Sequence of chain 16.A:
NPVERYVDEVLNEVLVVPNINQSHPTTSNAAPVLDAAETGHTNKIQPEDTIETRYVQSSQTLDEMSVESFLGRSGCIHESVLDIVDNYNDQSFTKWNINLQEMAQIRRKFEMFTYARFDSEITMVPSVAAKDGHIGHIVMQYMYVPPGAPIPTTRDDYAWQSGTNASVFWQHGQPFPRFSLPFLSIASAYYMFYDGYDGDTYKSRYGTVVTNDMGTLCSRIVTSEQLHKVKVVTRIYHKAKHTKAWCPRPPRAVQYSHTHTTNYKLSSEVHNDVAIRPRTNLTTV

The small molecule below binds the protein below.
Small molecule (SMILES): Cc1cc(CCCOc2c(C)cc(-c3noc(C(F)(F)F)n3)cc2C)on1

Binding-site contacts:
Ligand atom CM3 contacts residue ASN212 of chain 16.A at 3.5 Å.
Ligand atom C5B contacts residue LEU181 of chain 16.A at 3.4 Å (hydrophobic).
Ligand atom CM6 contacts residue TYR144 of chain 16.A at 3.3 Å (hydrophobic).
Ligand atom C2A contacts residue TYR144 of chain 16.A at 3.5 Å (hydrophobic).
Ligand atom F1 contacts residue TYR142 of chain 16.A at 3.6 Å.
Ligand atom F3 contacts residue SER167 of chain 16.A at 3.8 Å.
Ligand atom CM6 contacts residue MET214 of chain 16.A at 3.5 Å (hydrophobic).
Ligand atom CM4 contacts residue PHE179 of chain 16.A at 3.8 Å (hydrophobic).
Ligand atom C3A contacts residue PHE179 of chain 16.A at 3.4 Å (hydrophobic).
Ligand atom C5B contacts residue TYR144 of chain 16.A at 3.5 Å (hydrophobic).
Ligand atom N3A contacts residue PHE179 of chain 16.A at 3.2 Å.
Ligand atom C2A contacts residue PHE179 of chain 16.A at 3.6 Å (hydrophobic).
Ligand atom N1A contacts residue TYR144 of chain 16.A at 3.1 Å.
Ligand atom CM2 contacts residue ILE122 of chain 16.A at 3.5 Å (hydrophobic).
Ligand atom C5 contacts residue MET214 of chain 16.A at 3.5 Å (hydrophobic).
Ligand atom CM6 contacts residue LEU184 of chain 16.A at 3.0 Å (hydrophobic).
Ligand atom N1A contacts residue LEU181 of chain 16.A at 3.7 Å.
Ligand atom F2 contacts residue VAL168 of chain 16.A at 2.6 Å.
Ligand atom C4B contacts residue LEU181 of chain 16.A at 3.5 Å (hydrophobic).
Ligand atom C3A contacts residue TYR144 of chain 16.A at 3.4 Å (hydrophobic).
Ligand atom F1 contacts residue PHE179 of chain 16.A at 3.8 Å.
Ligand atom N3A contacts residue TYR144 of chain 16.A at 3.7 Å.
Ligand atom F3 contacts residue ALA166 of chain 16.A at 2.8 Å.
Ligand atom F2 contacts residue PHE179 of chain 16.A at 3.3 Å.
Ligand atom F3 contacts residue TYR144 of chain 16.A at 2.9 Å.
Ligand atom C1B contacts residue LEU181 of chain 16.A at 3.7 Å (hydrophobic).
Ligand atom C1B contacts residue ILE98 of chain 16.A at 3.6 Å (hydrophobic).
Ligand atom C4 contacts residue TYR190 of chain 16.A at 3.4 Å (hydrophobic).
Ligand atom O1A contacts residue TYR144 of chain 16.A at 3.1 Å.
Ligand atom F3 contacts residue MET143 of chain 16.A at 3.3 Å.
Ligand atom N1A contacts residue PHE179 of chain 16.A at 3.7 Å.
Ligand atom C1C contacts residue MET214 of chain 16.A at 3.5 Å (hydrophobic).
Ligand atom O1 contacts residue MET214 of chain 16.A at 3.5 Å (h-bond).
Ligand atom F1 contacts residue LEU217 of chain 16.A at 3.4 Å.
Ligand atom F2 contacts residue TYR142 of chain 16.A at 3.6 Å.
Ligand atom O1B contacts residue ILE98 of chain 16.A at 3.0 Å.
Ligand atom CM4 contacts residue TYR142 of chain 16.A at 3.5 Å (hydrophobic).
Ligand atom C6B contacts residue LEU181 of chain 16.A at 3.4 Å (hydrophobic).
Ligand atom F3 contacts residue TYR142 of chain 16.A at 2.8 Å.
Ligand atom CM3 contacts residue TYR190 of chain 16.A at 3.5 Å (hydrophobic).

Sequence of chain 16.C:
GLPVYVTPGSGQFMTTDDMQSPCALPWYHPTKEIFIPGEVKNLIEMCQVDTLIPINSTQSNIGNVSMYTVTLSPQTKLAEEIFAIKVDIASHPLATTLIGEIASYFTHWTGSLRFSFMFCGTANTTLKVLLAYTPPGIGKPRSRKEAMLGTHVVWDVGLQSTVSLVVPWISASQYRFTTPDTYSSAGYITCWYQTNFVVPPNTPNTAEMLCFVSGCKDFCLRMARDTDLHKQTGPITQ